Sequence of chain 1.B:
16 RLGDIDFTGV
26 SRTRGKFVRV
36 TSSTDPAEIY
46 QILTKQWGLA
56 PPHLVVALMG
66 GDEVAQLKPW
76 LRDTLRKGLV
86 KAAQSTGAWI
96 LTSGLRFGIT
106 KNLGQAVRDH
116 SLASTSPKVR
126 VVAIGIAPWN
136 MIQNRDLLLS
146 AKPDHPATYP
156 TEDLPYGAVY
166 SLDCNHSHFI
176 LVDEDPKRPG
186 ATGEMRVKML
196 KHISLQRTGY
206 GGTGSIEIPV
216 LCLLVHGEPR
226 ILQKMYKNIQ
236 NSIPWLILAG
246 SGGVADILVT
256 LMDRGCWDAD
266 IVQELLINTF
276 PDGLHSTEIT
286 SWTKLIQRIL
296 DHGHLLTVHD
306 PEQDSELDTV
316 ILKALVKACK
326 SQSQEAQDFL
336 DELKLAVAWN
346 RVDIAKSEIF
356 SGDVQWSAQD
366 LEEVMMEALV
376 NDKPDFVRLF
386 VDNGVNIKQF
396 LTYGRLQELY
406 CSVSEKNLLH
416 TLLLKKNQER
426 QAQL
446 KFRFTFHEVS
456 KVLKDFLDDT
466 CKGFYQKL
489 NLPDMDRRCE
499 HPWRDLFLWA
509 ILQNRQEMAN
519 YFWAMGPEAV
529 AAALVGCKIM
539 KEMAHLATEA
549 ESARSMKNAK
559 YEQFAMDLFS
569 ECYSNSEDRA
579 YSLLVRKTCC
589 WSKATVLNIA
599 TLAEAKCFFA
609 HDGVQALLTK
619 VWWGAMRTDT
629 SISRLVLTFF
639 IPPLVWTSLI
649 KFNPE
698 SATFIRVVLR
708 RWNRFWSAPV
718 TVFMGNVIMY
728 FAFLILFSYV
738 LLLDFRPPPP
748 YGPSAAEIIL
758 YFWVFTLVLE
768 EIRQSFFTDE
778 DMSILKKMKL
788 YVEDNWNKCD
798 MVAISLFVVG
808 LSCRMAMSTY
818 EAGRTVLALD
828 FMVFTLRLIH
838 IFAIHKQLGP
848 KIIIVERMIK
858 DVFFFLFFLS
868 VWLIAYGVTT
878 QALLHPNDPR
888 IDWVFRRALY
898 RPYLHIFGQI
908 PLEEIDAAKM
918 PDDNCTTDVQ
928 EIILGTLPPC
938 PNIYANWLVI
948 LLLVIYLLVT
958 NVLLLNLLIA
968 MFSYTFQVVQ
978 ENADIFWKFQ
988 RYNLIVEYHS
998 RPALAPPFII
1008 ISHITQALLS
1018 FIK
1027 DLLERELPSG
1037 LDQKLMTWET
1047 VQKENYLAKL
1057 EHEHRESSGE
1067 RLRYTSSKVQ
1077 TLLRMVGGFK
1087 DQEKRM

Binding-site contacts:
Ligand atom O7 contacts residue ASN921 of chain 1.B at 3.1 Å (h-bond).
Ligand atom C5 contacts residue ASN921 of chain 1.B at 3.7 Å.
Ligand atom C8 contacts residue ASN921 of chain 1.B at 4.0 Å.
Ligand atom C1 contacts residue ASN921 of chain 1.B at 1.4 Å.
Ligand atom C7 contacts residue ASN921 of chain 1.B at 3.1 Å.
Ligand atom O5 contacts residue ASN921 of chain 1.B at 2.4 Å (h-bond).
Ligand atom C4 contacts residue ASN921 of chain 1.B at 4.2 Å.
Ligand atom N2 contacts residue ASN921 of chain 1.B at 2.8 Å (h-bond).
Ligand atom C3 contacts residue ASN921 of chain 1.B at 3.8 Å.
Ligand atom C2 contacts residue ASN921 of chain 1.B at 2.4 Å.

The protein below binds the small molecule below.
Small molecule (SMILES): CC(=O)N[C@@H]1[C@@H](O)[C@H](O)[C@@H](CO)O[C@H]1O